Sequence of chain 1.F:
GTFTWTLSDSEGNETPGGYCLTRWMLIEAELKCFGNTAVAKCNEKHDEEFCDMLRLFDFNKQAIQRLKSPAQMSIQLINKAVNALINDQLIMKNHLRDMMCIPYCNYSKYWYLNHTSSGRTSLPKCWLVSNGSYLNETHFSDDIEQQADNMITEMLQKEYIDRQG

This protein binds this small molecule.
Small molecule (SMILES): CC(=O)N[C@H]1[C@H](O[C@H]2[C@H](O)[C@@H](NC(C)=O)CO[C@@H]2CO)O[C@H](CO)[C@@H](O[C@@H]2O[C@H](CO)[C@@H](O)[C@H](O)[C@@H]2O)[C@@H]1O

Binding-site contacts:
Ligand atom C1 contacts residue THR121 of chain 1.F at 4.2 Å.
Ligand atom N2 contacts residue CYS33 of chain 1.F at 4.2 Å.
Ligand atom C2 contacts residue ASN114 of chain 1.F at 2.6 Å.
Ligand atom C8 contacts residue TYR112 of chain 1.F at 3.5 Å (hydrophobic).
Ligand atom C1 contacts residue ASN114 of chain 1.F at 1.5 Å.
Ligand atom O6 contacts residue ASN114 of chain 1.F at 4.1 Å.
Ligand atom C7 contacts residue ASN114 of chain 1.F at 3.5 Å.
Ligand atom O5 contacts residue ASN114 of chain 1.F at 2.4 Å (h-bond).
Ligand atom N2 contacts residue ASN114 of chain 1.F at 3.0 Å (h-bond).
Ligand atom C3 contacts residue ASN114 of chain 1.F at 3.9 Å.
Ligand atom C7 contacts residue TYR112 of chain 1.F at 3.5 Å (hydrophobic).
Ligand atom C7 contacts residue CYS33 of chain 1.F at 4.3 Å (hydrophobic).
Ligand atom C8 contacts residue PHE34 of chain 1.F at 3.9 Å (hydrophobic).
Ligand atom O7 contacts residue LYS32 of chain 1.F at 4.3 Å.
Ligand atom C8 contacts residue THR121 of chain 1.F at 4.1 Å.
Ligand atom C8 contacts residue LYS32 of chain 1.F at 4.0 Å.
Ligand atom C5 contacts residue ASN114 of chain 1.F at 3.8 Å.
Ligand atom C7 contacts residue THR121 of chain 1.F at 4.1 Å.
Ligand atom N2 contacts residue THR121 of chain 1.F at 3.9 Å.
Ligand atom O6 contacts residue THR116 of chain 1.F at 4.2 Å.
Ligand atom O7 contacts residue ASN114 of chain 1.F at 3.4 Å (h-bond).
Ligand atom C8 contacts residue CYS33 of chain 1.F at 3.5 Å (hydrophobic).
Ligand atom C4 contacts residue ASN114 of chain 1.F at 4.3 Å.
Ligand atom O7 contacts residue TYR112 of chain 1.F at 2.8 Å (h-bond).